Binding-site contacts:
Ligand atom C14 contacts residue HIS198 of chain 1.A at 3.8 Å.
Ligand atom C9 contacts residue AKG1 of chain 1.D at 3.8 Å.
Ligand atom C5 contacts residue ASP201 of chain 1.A at 3.4 Å.
Ligand atom O7 contacts residue ASP201 of chain 1.A at 3.3 Å (salt-bridge).
Ligand atom O7 contacts residue PHE271 of chain 1.A at 4.0 Å.
Ligand atom O13 contacts residue TYR311 of chain 1.A at 2.2 Å (h-bond).
Ligand atom N3 contacts residue LEU122 of chain 1.A at 4.0 Å.
Ligand atom O15 contacts residue AKG1 of chain 1.D at 2.8 Å (h-bond).
Ligand atom C11 contacts residue GLN120 of chain 1.A at 3.8 Å.
Ligand atom N6 contacts residue ASP201 of chain 1.A at 2.6 Å (salt-bridge).
Ligand atom C12 contacts residue TYR311 of chain 1.A at 3.6 Å (hydrophobic).
Ligand atom C11 contacts residue AKG1 of chain 1.D at 3.5 Å.
Ligand atom C1 contacts residue ASP201 of chain 1.A at 3.7 Å.
Ligand atom O8 contacts residue HIS180 of chain 1.A at 3.8 Å.
Ligand atom C18 contacts residue HIS180 of chain 1.A at 3.5 Å.
Ligand atom N6 contacts residue PHE271 of chain 1.A at 3.5 Å.
Ligand atom C14 contacts residue LEU195 of chain 1.A at 4.0 Å (hydrophobic).
Ligand atom C16 contacts residue LEU122 of chain 1.A at 3.4 Å (hydrophobic).
Ligand atom C18 contacts residue ASP201 of chain 1.A at 3.1 Å.
Ligand atom C10 contacts residue ASP201 of chain 1.A at 4.0 Å.
Ligand atom C12 contacts residue GLN120 of chain 1.A at 3.3 Å.
Ligand atom O7 contacts residue ASP200 of chain 1.A at 3.5 Å.
Ligand atom N3 contacts residue PHE271 of chain 1.A at 3.8 Å.
Ligand atom C2 contacts residue PHE271 of chain 1.A at 3.7 Å (hydrophobic).
Ligand atom O8 contacts residue THR182 of chain 1.A at 2.7 Å (h-bond).
Ligand atom C1 contacts residue PHE271 of chain 1.A at 3.8 Å (hydrophobic).
Ligand atom O13 contacts residue ARG114 of chain 1.A at 3.8 Å.
Ligand atom O8 contacts residue LEU122 of chain 1.A at 3.5 Å.
Ligand atom C18 contacts residue ILE303 of chain 1.A at 3.5 Å (hydrophobic).
Ligand atom C17 contacts residue HIS180 of chain 1.A at 3.2 Å.
Ligand atom O15 contacts residue GLN120 of chain 1.A at 2.9 Å (h-bond).
Ligand atom C14 contacts residue AKG1 of chain 1.D at 3.3 Å.
Ligand atom C5 contacts residue PHE271 of chain 1.A at 3.7 Å (hydrophobic).
Ligand atom C2 contacts residue LEU122 of chain 1.A at 3.9 Å (hydrophobic).
Ligand atom O13 contacts residue GLN120 of chain 1.A at 2.8 Å (h-bond).
Ligand atom O8 contacts residue PHE271 of chain 1.A at 3.4 Å.
Ligand atom C18 contacts residue SER273 of chain 1.A at 3.2 Å.
Ligand atom C4 contacts residue PHE271 of chain 1.A at 4.0 Å (hydrophobic).
Ligand atom C14 contacts residue TYR311 of chain 1.A at 3.9 Å (hydrophobic).
Ligand atom C2 contacts residue THR182 of chain 1.A at 3.9 Å.

A small-molecule ligand and the protein it binds are described below.
Small molecule (SMILES): CC[C@H](C)[C@@H]1NC(=O)/C(=C/[C@@](C)(O)CO)NC1=O

Sequence of chain 1.A:
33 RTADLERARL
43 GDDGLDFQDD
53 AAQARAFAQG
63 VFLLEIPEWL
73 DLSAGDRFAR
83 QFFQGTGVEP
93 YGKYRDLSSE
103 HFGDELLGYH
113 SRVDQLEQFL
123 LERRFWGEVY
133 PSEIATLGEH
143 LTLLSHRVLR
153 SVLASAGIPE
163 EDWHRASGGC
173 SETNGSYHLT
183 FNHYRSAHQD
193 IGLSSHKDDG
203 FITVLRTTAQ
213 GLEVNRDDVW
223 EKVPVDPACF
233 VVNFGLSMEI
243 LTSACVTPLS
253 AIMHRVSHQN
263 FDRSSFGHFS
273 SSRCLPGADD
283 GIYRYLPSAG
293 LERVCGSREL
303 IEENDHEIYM